Binding-site contacts:
Ligand atom CMD contacts residue ASP54 of chain 1.D at 3.5 Å.
Ligand atom NB contacts residue THR137 of chain 1.D at 3.4 Å (h-bond).
Ligand atom CBD contacts residue CYS61 of chain 1.D at 2.9 Å (hydrophobic).
Ligand atom OA contacts residue GLN148 of chain 1.D at 2.9 Å (h-bond).
Ligand atom NC contacts residue ASP54 of chain 1.D at 2.9 Å (salt-bridge).
Ligand atom CGC contacts residue ALA136 of chain 1.D at 3.5 Å (hydrophobic).
Ligand atom C1B contacts residue THR137 of chain 1.D at 3.6 Å.
Ligand atom NA contacts residue PHE62 of chain 1.F at 3.5 Å.
Ligand atom CHC contacts residue ASP54 of chain 1.D at 3.6 Å.
Ligand atom OD contacts residue CYS61 of chain 1.D at 3.5 Å (h-bond).
Ligand atom CAD contacts residue TYR57 of chain 1.F at 3.3 Å (hydrophobic).
Ligand atom C1A contacts residue PHE62 of chain 1.F at 3.5 Å (hydrophobic).
Ligand atom CBA contacts residue CYS50 of chain 1.D at 1.8 Å (hydrophobic).
Ligand atom CMA contacts residue LYS149 of chain 1.D at 3.5 Å.
Ligand atom CBD contacts residue GLY58 of chain 1.F at 3.6 Å.
Ligand atom CAA contacts residue PHE62 of chain 1.F at 3.6 Å (hydrophobic).
Ligand atom C4B contacts residue THR137 of chain 1.D at 3.5 Å.
Ligand atom NC contacts residue ALA64 of chain 1.F at 3.5 Å.
Ligand atom CBA contacts residue ILE51 of chain 1.D at 3.6 Å (hydrophobic).
Ligand atom NA contacts residue GLN148 of chain 1.D at 3.4 Å (h-bond).
Ligand atom O1B contacts residue ALA64 of chain 1.F at 3.2 Å.
Ligand atom ND contacts residue LYS60 of chain 1.C at 3.5 Å.
Ligand atom CHA contacts residue LEU61 of chain 1.C at 3.5 Å (hydrophobic).
Ligand atom CAD contacts residue TYR57 of chain 1.C at 3.3 Å (hydrophobic).
Ligand atom O1C contacts residue ARG129 of chain 1.D at 3.1 Å (salt-bridge).
Ligand atom NB contacts residue ASP54 of chain 1.D at 2.9 Å (salt-bridge).
Ligand atom C3D contacts residue CYS61 of chain 1.D at 2.8 Å (hydrophobic).
Ligand atom C4D contacts residue CYS61 of chain 1.D at 3.4 Å (hydrophobic).
Ligand atom CBC contacts residue ALA136 of chain 1.D at 3.5 Å (hydrophobic).
Ligand atom C1A contacts residue GLN148 of chain 1.D at 3.3 Å.
Ligand atom OA contacts residue LYS149 of chain 1.D at 3.1 Å (salt-bridge).
Ligand atom OA contacts residue GLN147 of chain 1.D at 3.6 Å.
Ligand atom C3A contacts residue PHE62 of chain 1.F at 3.5 Å (hydrophobic).
Ligand atom O1B contacts residue GLY63 of chain 1.F at 3.4 Å (h-bond).
Ligand atom C4A contacts residue PHE62 of chain 1.F at 3.5 Å (hydrophobic).
Ligand atom C4D contacts residue LYS60 of chain 1.C at 3.5 Å.
Ligand atom CAD contacts residue CYS61 of chain 1.D at 1.9 Å (hydrophobic).
Ligand atom OA contacts residue SER146 of chain 1.D at 3.6 Å.
Ligand atom CAB contacts residue ALA136 of chain 1.D at 3.4 Å (hydrophobic).
Ligand atom CAA contacts residue CYS50 of chain 1.D at 2.7 Å (hydrophobic).

Sequence of chain 1.F:
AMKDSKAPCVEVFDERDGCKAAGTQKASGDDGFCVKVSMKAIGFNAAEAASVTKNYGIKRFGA

Sequence of chain 1.D:
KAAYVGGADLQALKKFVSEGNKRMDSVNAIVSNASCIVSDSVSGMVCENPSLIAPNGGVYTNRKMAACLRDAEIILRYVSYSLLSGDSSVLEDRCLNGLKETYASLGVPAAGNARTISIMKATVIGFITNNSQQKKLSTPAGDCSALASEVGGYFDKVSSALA

The small molecule below binds the protein below.
Small molecule (SMILES): CCC1=C(C)[C@@H](CC2=N/C(=C\c3[nH]c(/C=C4\NC(=O)C(C)=C4CC)c(C)c3CCC(=O)O)C(CCC(=O)O)=C2C)NC1=O

Sequence of chain 1.C:
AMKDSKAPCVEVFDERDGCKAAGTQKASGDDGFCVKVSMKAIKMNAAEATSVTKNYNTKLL